Binding-site contacts:
Ligand atom C8 contacts residue THR24 of chain 1.A at 3.6 Å.
Ligand atom O5' contacts residue THR24 of chain 1.A at 3.6 Å.
Ligand atom C6 contacts residue ASP152 of chain 1.A at 3.6 Å.
Ligand atom O6 contacts residue LYS150 of chain 1.A at 3.4 Å (salt-bridge).
Ligand atom O2B contacts residue THR23 of chain 1.A at 2.8 Å (h-bond).
Ligand atom O2A contacts residue GLY21 of chain 1.A at 3.2 Å.
Ligand atom O2A contacts residue THR23 of chain 1.A at 3.5 Å (h-bond).
Ligand atom O3A contacts residue GLY21 of chain 1.A at 3.2 Å (h-bond).
Ligand atom O1B contacts residue GLY21 of chain 1.A at 3.1 Å (h-bond).
Ligand atom O2G contacts residue GLY96 of chain 1.A at 3.3 Å (h-bond).
Ligand atom PA contacts residue THR24 of chain 1.A at 3.5 Å.
Ligand atom N7 contacts residue ASN149 of chain 1.A at 3.2 Å (h-bond).
Ligand atom O2G contacts residue LYS22 of chain 1.A at 2.7 Å (salt-bridge).
Ligand atom O1B contacts residue HIS20 of chain 1.A at 3.5 Å (h-bond).
Ligand atom O3G contacts residue GLY96 of chain 1.A at 3.6 Å.
Ligand atom C2 contacts residue ASP152 of chain 1.A at 3.6 Å.
Ligand atom O1B contacts residue LYS22 of chain 1.A at 2.6 Å (salt-bridge).
Ligand atom N1 contacts residue ASP152 of chain 1.A at 2.8 Å (salt-bridge).
Ligand atom O2A contacts residue THR24 of chain 1.A at 2.5 Å (h-bond).
Ligand atom O6 contacts residue ALA185 of chain 1.A at 2.9 Å (h-bond).
Ligand atom O6 contacts residue LEU186 of chain 1.A at 3.2 Å (h-bond).
Ligand atom O6 contacts residue ASN149 of chain 1.A at 3.2 Å (h-bond).
Ligand atom O3G contacts residue LYS22 of chain 1.A at 3.5 Å.
Ligand atom C3B contacts residue ASP19 of chain 1.A at 3.5 Å.
Ligand atom PB contacts residue LYS22 of chain 1.A at 3.6 Å.
Ligand atom C5 contacts residue LYS150 of chain 1.A at 3.6 Å.
Ligand atom C5 contacts residue LEU186 of chain 1.A at 3.5 Å (hydrophobic).
Ligand atom O2G contacts residue VAL18 of chain 1.A at 3.1 Å.
Ligand atom O3A contacts residue ASP19 of chain 1.A at 3.6 Å.
Ligand atom O2G contacts residue ASP19 of chain 1.A at 3.1 Å (salt-bridge).
Ligand atom O2B contacts residue LYS22 of chain 1.A at 3.4 Å (salt-bridge).
Ligand atom C6 contacts residue LEU186 of chain 1.A at 3.5 Å (hydrophobic).
Ligand atom O4' contacts residue LYS150 of chain 1.A at 3.2 Å (salt-bridge).
Ligand atom O6 contacts residue SER184 of chain 1.A at 3.2 Å (h-bond).
Ligand atom O1B contacts residue ASP19 of chain 1.A at 3.5 Å (salt-bridge).
Ligand atom O6 contacts residue ASP152 of chain 1.A at 3.5 Å (salt-bridge).
Ligand atom N3 contacts residue LEU186 of chain 1.A at 3.6 Å.
Ligand atom C6 contacts residue LYS150 of chain 1.A at 3.5 Å.
Ligand atom N2 contacts residue ASP152 of chain 1.A at 2.9 Å (salt-bridge).
Ligand atom N2 contacts residue VAL153 of chain 1.A at 3.3 Å.

Sequence of chain 1.A:
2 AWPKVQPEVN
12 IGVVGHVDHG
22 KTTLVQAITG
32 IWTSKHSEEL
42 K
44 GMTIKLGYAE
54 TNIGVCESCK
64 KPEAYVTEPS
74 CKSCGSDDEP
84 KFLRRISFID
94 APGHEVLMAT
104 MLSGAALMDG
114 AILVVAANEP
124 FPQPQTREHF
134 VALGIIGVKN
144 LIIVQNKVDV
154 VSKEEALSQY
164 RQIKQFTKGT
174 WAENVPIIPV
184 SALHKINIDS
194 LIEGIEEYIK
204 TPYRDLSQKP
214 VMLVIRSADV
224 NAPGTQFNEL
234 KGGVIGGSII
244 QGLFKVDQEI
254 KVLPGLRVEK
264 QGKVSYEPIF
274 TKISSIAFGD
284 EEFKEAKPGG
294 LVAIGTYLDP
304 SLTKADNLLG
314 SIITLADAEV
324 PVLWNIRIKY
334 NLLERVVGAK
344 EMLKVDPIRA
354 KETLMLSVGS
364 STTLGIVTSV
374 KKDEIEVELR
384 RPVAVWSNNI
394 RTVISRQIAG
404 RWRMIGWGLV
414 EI

A small-molecule ligand and the protein it binds are described below.
Small molecule (SMILES): Nc1nc2c(ncn2[C@@H]2O[C@H](CO[P](=O)(O)O[P](=O)(O)CP(=O)(O)O)[C@@H](O)[C@H]2O)c(=O)[nH]1